A small-molecule ligand and the protein it binds are described below.
Small molecule (SMILES): CC(=O)N[C@@H]1[C@@H](O)[C@H](O)[C@@H](CO)O[C@H]1O

Binding-site contacts:
Ligand atom C5 contacts residue ASN212 of chain 7.K at 3.7 Å.
Ligand atom O7 contacts residue ASN212 of chain 7.K at 4.1 Å.
Ligand atom O5 contacts residue ASN212 of chain 7.K at 2.4 Å (h-bond).
Ligand atom C4 contacts residue ASN212 of chain 7.K at 4.2 Å.
Ligand atom C2 contacts residue ASN212 of chain 7.K at 2.5 Å.
Ligand atom N2 contacts residue ASN212 of chain 7.K at 2.9 Å (h-bond).
Ligand atom C1 contacts residue ILE211 of chain 7.K at 4.2 Å (hydrophobic).
Ligand atom N2 contacts residue ILE211 of chain 7.K at 4.0 Å.
Ligand atom C1 contacts residue ASN212 of chain 7.K at 1.4 Å.
Ligand atom C7 contacts residue ASN212 of chain 7.K at 3.7 Å.
Ligand atom C3 contacts residue ASN212 of chain 7.K at 3.8 Å.

Sequence of chain 7.K:
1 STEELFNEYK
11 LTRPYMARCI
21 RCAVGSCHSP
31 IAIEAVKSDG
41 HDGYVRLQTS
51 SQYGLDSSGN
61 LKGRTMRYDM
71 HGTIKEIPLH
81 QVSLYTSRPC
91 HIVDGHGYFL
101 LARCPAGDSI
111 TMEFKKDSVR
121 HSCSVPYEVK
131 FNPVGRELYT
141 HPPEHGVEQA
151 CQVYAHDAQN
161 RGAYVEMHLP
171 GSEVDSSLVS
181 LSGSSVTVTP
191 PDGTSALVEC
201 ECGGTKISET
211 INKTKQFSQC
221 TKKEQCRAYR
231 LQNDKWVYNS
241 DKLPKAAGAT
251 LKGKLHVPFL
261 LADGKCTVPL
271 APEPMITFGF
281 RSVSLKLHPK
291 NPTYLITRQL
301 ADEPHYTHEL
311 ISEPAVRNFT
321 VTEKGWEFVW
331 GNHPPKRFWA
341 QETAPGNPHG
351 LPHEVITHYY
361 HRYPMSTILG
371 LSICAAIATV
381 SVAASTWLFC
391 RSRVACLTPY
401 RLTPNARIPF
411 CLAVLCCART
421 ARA